Binding-site contacts:
Ligand atom O6 contacts residue ARG130 of chain 1.A at 3.3 Å (salt-bridge).
Ligand atom O6 contacts residue TRP118 of chain 1.A at 4.5 Å.
Ligand atom O5 contacts residue TRP118 of chain 1.A at 2.3 Å.
Ligand atom C2 contacts residue TRP118 of chain 1.A at 2.5 Å (hydrophobic).
Ligand atom C5 contacts residue TRP118 of chain 1.A at 3.7 Å (hydrophobic).
Ligand atom C1 contacts residue ARG130 of chain 1.A at 3.8 Å.
Ligand atom C6 contacts residue ARG130 of chain 1.A at 4.2 Å.
Ligand atom O2 contacts residue PRO117 of chain 1.A at 3.3 Å.
Ligand atom C3 contacts residue TRP118 of chain 1.A at 3.9 Å (hydrophobic).
Ligand atom O2 contacts residue GLY116 of chain 1.A at 4.3 Å.
Ligand atom C1 contacts residue TRP118 of chain 1.A at 1.5 Å (hydrophobic).
Ligand atom C6 contacts residue TRP118 of chain 1.A at 4.5 Å (hydrophobic).
Ligand atom O2 contacts residue TRP118 of chain 1.A at 2.9 Å (h-bond).
Ligand atom O5 contacts residue ARG130 of chain 1.A at 3.8 Å.
Ligand atom O3 contacts residue TRP118 of chain 1.A at 4.5 Å.
Ligand atom C4 contacts residue TRP118 of chain 1.A at 4.3 Å (hydrophobic).

This small molecule binds to this protein.
Small molecule (SMILES): OC[C@H]1O[C@H](O)[C@@H](O)[C@@H](O)[C@@H]1O

Sequence of chain 1.A:
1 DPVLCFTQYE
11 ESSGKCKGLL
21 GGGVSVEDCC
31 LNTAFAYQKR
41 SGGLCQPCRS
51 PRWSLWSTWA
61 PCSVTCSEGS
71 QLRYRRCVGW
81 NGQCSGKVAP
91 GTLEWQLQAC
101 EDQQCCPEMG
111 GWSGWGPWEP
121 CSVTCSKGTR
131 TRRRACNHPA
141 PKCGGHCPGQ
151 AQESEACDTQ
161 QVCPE